This protein binds this small molecule.
Small molecule (SMILES): CN(C)CCNC(=O)c1cc(-c2scc3c2OCCO3)cnc1N

Sequence of chain 1.A:
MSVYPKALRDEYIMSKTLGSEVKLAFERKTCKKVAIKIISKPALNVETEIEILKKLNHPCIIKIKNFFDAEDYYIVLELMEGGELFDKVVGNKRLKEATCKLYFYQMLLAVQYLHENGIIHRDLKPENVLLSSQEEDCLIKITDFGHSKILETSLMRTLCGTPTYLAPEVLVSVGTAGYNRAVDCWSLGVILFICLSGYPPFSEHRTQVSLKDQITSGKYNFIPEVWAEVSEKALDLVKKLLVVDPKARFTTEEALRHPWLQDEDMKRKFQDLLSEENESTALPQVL

Binding-site contacts:
Ligand atom S13 contacts residue GLY105 of chain 1.A at 3.9 Å.
Ligand atom C21 contacts residue LEU101 of chain 1.A at 3.6 Å (hydrophobic).
Ligand atom N06 contacts residue VAL32 of chain 1.A at 3.8 Å.
Ligand atom C11 contacts residue MET102 of chain 1.A at 3.9 Å (hydrophobic).
Ligand atom O19 contacts residue MET102 of chain 1.A at 3.1 Å (h-bond).
Ligand atom C20 contacts residue GLY105 of chain 1.A at 3.9 Å.
Ligand atom N06 contacts residue LEU152 of chain 1.A at 3.9 Å.
Ligand atom C23 contacts residue ALA45 of chain 1.A at 3.8 Å (hydrophobic).
Ligand atom C17 contacts residue NO31 of chain 1.D at 3.6 Å.
Ligand atom C04 contacts residue ASP166 of chain 1.A at 3.1 Å.
Ligand atom C04 contacts residue GLU106 of chain 1.A at 3.9 Å.
Ligand atom C09 contacts residue LEU152 of chain 1.A at 3.6 Å (hydrophobic).
Ligand atom N22 contacts residue MET102 of chain 1.A at 2.9 Å (h-bond).
Ligand atom C04 contacts residue GLU149 of chain 1.A at 3.4 Å.
Ligand atom C15 contacts residue GLY105 of chain 1.A at 3.9 Å.
Ligand atom C05 contacts residue VAL32 of chain 1.A at 3.8 Å (hydrophobic).
Ligand atom C01 contacts residue ASP166 of chain 1.A at 3.5 Å.
Ligand atom C20 contacts residue MET102 of chain 1.A at 3.6 Å (hydrophobic).
Ligand atom C03 contacts residue ASP166 of chain 1.A at 3.3 Å.
Ligand atom O19 contacts residue LEU101 of chain 1.A at 3.7 Å.
Ligand atom O08 contacts residue LEU99 of chain 1.A at 3.9 Å.
Ligand atom N22 contacts residue GLU100 of chain 1.A at 3.8 Å.
Ligand atom C18 contacts residue MET102 of chain 1.A at 3.6 Å (hydrophobic).
Ligand atom N24 contacts residue ALA45 of chain 1.A at 3.7 Å.
Ligand atom N22 contacts residue LEU101 of chain 1.A at 3.8 Å.
Ligand atom C23 contacts residue LEU152 of chain 1.A at 3.5 Å (hydrophobic).
Ligand atom C12 contacts residue GLY105 of chain 1.A at 3.9 Å.
Ligand atom C05 contacts residue ASP166 of chain 1.A at 3.6 Å.
Ligand atom O08 contacts residue LEU152 of chain 1.A at 3.6 Å.
Ligand atom C23 contacts residue GLU100 of chain 1.A at 3.9 Å.
Ligand atom C01 contacts residue GLU149 of chain 1.A at 3.8 Å.
Ligand atom N22 contacts residue ALA45 of chain 1.A at 3.7 Å.
Ligand atom C18 contacts residue GLU103 of chain 1.A at 3.2 Å.
Ligand atom N24 contacts residue LEU152 of chain 1.A at 3.4 Å.
Ligand atom N24 contacts residue GLU100 of chain 1.A at 3.0 Å (salt-bridge).
Ligand atom C07 contacts residue LEU152 of chain 1.A at 3.6 Å (hydrophobic).
Ligand atom C14 contacts residue LEU24 of chain 1.A at 3.6 Å (hydrophobic).
Ligand atom N02 contacts residue ASP166 of chain 1.A at 2.5 Å (salt-bridge).
Ligand atom C21 contacts residue MET102 of chain 1.A at 3.1 Å (hydrophobic).
Ligand atom S13 contacts residue LEU24 of chain 1.A at 3.9 Å.